Sequence of chain 1.C:
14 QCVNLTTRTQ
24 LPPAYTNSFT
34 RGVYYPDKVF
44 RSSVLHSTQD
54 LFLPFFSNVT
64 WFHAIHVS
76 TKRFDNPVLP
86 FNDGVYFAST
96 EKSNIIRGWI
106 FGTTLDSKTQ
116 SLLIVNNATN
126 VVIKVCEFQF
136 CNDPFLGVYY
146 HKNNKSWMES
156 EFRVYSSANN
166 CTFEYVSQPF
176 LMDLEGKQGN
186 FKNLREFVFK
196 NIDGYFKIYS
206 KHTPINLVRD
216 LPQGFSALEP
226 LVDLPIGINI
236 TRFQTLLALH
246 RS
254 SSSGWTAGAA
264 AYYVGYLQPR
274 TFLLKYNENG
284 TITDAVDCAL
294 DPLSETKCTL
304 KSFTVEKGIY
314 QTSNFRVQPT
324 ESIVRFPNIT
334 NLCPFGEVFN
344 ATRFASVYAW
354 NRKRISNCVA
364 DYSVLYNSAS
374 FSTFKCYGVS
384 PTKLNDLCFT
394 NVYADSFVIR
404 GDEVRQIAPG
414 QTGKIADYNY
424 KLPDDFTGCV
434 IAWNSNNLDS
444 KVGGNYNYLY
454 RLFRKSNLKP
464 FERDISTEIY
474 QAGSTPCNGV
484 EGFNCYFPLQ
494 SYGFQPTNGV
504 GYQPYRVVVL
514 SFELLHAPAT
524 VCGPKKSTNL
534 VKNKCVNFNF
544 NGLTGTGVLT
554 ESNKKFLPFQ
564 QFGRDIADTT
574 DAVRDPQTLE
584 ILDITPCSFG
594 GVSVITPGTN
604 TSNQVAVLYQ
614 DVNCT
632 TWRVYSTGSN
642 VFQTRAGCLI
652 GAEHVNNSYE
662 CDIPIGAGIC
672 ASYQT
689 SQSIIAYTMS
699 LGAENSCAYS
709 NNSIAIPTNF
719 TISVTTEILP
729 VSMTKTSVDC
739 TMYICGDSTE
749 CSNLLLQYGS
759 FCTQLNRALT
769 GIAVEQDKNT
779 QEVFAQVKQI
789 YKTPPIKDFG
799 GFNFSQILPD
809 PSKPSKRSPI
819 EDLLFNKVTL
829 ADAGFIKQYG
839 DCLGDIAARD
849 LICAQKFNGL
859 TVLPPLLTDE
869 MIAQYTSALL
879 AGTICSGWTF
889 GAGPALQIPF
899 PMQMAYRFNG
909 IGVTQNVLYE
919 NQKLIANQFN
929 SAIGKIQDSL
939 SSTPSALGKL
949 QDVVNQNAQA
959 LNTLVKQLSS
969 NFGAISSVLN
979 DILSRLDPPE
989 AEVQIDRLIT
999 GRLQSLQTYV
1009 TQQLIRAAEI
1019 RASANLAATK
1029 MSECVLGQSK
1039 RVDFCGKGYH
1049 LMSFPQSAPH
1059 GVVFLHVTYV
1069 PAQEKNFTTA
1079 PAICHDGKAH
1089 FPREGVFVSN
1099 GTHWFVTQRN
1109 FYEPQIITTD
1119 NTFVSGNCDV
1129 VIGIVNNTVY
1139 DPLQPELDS

This small molecule binds to this protein.
Small molecule (SMILES): CC(=O)N[C@@H]1[C@@H](O)[C@H](O)[C@@H](CO)O[C@H]1O

Sequence of chain 1.A:
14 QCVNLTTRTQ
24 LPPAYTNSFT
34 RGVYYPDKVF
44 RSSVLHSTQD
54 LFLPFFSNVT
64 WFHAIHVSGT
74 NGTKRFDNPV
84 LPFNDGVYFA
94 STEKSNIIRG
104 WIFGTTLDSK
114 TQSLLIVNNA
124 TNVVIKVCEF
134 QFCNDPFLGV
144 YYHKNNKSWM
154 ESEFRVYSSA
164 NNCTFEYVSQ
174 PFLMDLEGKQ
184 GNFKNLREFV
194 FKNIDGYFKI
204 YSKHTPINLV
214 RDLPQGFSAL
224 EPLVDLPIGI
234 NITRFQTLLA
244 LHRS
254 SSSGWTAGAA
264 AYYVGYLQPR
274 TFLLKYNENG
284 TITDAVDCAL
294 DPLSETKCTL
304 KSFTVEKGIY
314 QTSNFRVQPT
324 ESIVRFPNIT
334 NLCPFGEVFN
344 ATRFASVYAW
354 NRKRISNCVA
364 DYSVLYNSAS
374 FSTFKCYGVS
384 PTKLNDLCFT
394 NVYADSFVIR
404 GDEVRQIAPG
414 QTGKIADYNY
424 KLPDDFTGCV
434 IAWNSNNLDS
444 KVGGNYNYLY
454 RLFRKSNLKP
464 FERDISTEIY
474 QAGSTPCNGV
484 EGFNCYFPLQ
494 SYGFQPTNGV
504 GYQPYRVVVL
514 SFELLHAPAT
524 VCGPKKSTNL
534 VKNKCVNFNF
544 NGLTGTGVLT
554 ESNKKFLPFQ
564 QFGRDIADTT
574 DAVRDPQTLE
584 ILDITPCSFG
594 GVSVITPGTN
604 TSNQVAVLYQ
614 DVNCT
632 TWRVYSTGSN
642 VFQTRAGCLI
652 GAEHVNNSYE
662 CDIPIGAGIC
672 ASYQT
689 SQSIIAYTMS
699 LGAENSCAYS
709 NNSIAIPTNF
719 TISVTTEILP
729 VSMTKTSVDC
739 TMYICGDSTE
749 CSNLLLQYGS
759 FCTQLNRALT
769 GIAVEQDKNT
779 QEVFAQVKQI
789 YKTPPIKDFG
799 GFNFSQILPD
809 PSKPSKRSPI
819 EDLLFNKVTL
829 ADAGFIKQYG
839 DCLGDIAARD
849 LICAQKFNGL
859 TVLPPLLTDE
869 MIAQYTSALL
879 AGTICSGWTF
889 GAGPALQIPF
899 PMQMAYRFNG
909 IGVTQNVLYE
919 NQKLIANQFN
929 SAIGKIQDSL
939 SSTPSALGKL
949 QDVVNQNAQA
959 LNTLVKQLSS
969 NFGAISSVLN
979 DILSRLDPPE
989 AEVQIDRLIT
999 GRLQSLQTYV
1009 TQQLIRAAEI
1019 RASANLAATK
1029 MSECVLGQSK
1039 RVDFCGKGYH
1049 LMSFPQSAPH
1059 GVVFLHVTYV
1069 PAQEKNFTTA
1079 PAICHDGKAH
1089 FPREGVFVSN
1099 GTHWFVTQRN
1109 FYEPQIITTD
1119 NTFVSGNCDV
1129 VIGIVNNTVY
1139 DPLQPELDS

Binding-site contacts:
Ligand atom C8 contacts residue ALA352 of chain 1.C at 3.6 Å (hydrophobic).
Ligand atom O7 contacts residue ASN165 of chain 1.A at 3.4 Å (h-bond).
Ligand atom N2 contacts residue TYR351 of chain 1.C at 4.1 Å.
Ligand atom C7 contacts residue ILE468 of chain 1.C at 4.4 Å (hydrophobic).
Ligand atom C4 contacts residue ASN165 of chain 1.A at 4.4 Å.
Ligand atom O5 contacts residue GLU132 of chain 1.A at 4.3 Å.
Ligand atom C8 contacts residue TYR351 of chain 1.C at 3.5 Å (hydrophobic).
Ligand atom N2 contacts residue ASN165 of chain 1.A at 3.0 Å (h-bond).
Ligand atom O5 contacts residue ASN165 of chain 1.A at 2.5 Å (h-bond).
Ligand atom C8 contacts residue ILE468 of chain 1.C at 3.9 Å (hydrophobic).
Ligand atom C3 contacts residue ASN165 of chain 1.A at 3.9 Å.
Ligand atom N2 contacts residue ILE468 of chain 1.C at 4.5 Å.
Ligand atom C7 contacts residue TYR351 of chain 1.C at 4.0 Å (hydrophobic).
Ligand atom C1 contacts residue GLU132 of chain 1.A at 3.9 Å.
Ligand atom O3 contacts residue TYR351 of chain 1.C at 4.5 Å.
Ligand atom C2 contacts residue ASN165 of chain 1.A at 2.6 Å.
Ligand atom C7 contacts residue ASN165 of chain 1.A at 3.5 Å.
Ligand atom C1 contacts residue ASN165 of chain 1.A at 1.5 Å.
Ligand atom C5 contacts residue ASN165 of chain 1.A at 3.8 Å.